Sequence of chain 1.C:
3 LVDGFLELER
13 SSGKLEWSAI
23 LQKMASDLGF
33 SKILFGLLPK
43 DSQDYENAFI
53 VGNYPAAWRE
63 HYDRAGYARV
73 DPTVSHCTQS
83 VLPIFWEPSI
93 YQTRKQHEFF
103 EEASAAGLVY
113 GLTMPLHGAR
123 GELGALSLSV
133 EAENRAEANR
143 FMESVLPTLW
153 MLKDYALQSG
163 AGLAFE

Binding-site contacts:
Ligand atom C7 contacts residue TYR64 of chain 1.C at 3.7 Å (hydrophobic).
Ligand atom C12 contacts residue TYR93 of chain 1.C at 3.6 Å (hydrophobic).
Ligand atom N16 contacts residue TRP60 of chain 1.C at 3.5 Å (h-bond).
Ligand atom C12 contacts residue TRP88 of chain 1.C at 3.4 Å (hydrophobic).
Ligand atom CL1 contacts residue LEU125 of chain 1.C at 3.5 Å.
Ligand atom C4 contacts residue TYR64 of chain 1.C at 3.5 Å (hydrophobic).
Ligand atom N8 contacts residue ASP73 of chain 1.C at 2.8 Å (salt-bridge).
Ligand atom C10 contacts residue TRP88 of chain 1.C at 3.7 Å (hydrophobic).
Ligand atom O18 contacts residue TRP60 of chain 1.C at 3.2 Å (h-bond).
Ligand atom BR2 contacts residue TYR64 of chain 1.C at 3.6 Å.
Ligand atom C27 contacts residue TYR47 of chain 1.C at 3.5 Å (hydrophobic).
Ligand atom C1 contacts residue TYR64 of chain 1.C at 3.5 Å (hydrophobic).
Ligand atom C29 contacts residue ALA127 of chain 1.C at 3.6 Å (hydrophobic).
Ligand atom O17 contacts residue SER129 of chain 1.C at 3.3 Å (h-bond).
Ligand atom C6 contacts residue TYR64 of chain 1.C at 3.5 Å (hydrophobic).
Ligand atom C30 contacts residue ALA127 of chain 1.C at 3.3 Å (hydrophobic).
Ligand atom C7 contacts residue ASP73 of chain 1.C at 3.2 Å.
Ligand atom C27 contacts residue VAL76 of chain 1.C at 3.7 Å (hydrophobic).
Ligand atom O17 contacts residue TYR56 of chain 1.C at 2.8 Å (h-bond).
Ligand atom O19 contacts residue TYR56 of chain 1.C at 3.4 Å.
Ligand atom O20 contacts residue TYR64 of chain 1.C at 3.6 Å.
Ligand atom C13 contacts residue TRP88 of chain 1.C at 3.5 Å (hydrophobic).
Ligand atom BR2 contacts residue TRP60 of chain 1.C at 3.3 Å.
Ligand atom C3 contacts residue LEU36 of chain 1.C at 3.5 Å (hydrophobic).
Ligand atom N16 contacts residue TYR56 of chain 1.C at 3.7 Å.
Ligand atom C29 contacts residue GLY126 of chain 1.C at 3.5 Å.
Ligand atom C11 contacts residue TRP88 of chain 1.C at 3.5 Å (hydrophobic).
Ligand atom C13 contacts residue TYR93 of chain 1.C at 3.2 Å (hydrophobic).
Ligand atom N8 contacts residue THR75 of chain 1.C at 3.7 Å.
Ligand atom C5 contacts residue TYR64 of chain 1.C at 3.4 Å (hydrophobic).
Ligand atom C3 contacts residue TYR64 of chain 1.C at 3.4 Å (hydrophobic).
Ligand atom O18 contacts residue TYR56 of chain 1.C at 3.7 Å.
Ligand atom O19 contacts residue TRP60 of chain 1.C at 2.9 Å (h-bond).
Ligand atom O18 contacts residue LEU110 of chain 1.C at 3.3 Å.
Ligand atom C26 contacts residue TYR47 of chain 1.C at 3.7 Å (hydrophobic).
Ligand atom C11 contacts residue THR75 of chain 1.C at 3.6 Å.
Ligand atom C15 contacts residue PHE101 of chain 1.C at 3.7 Å (hydrophobic).
Ligand atom C4 contacts residue LEU36 of chain 1.C at 3.6 Å (hydrophobic).
Ligand atom C2 contacts residue TYR64 of chain 1.C at 3.4 Å (hydrophobic).
Ligand atom C12 contacts residue THR75 of chain 1.C at 3.6 Å.

This protein binds this small molecule.
Small molecule (SMILES): O=C(Oc1c(Br)cc(Br)cc1CNC(=O)c1ccccc1[N+](=O)[O-])c1ccc(Cl)cc1